Binding-site contacts:
Ligand atom C4 contacts residue TYR67 of chain 1.C at 3.8 Å (hydrophobic).
Ligand atom O6 contacts residue HIS75 of chain 1.D at 4.0 Å.
Ligand atom C1 contacts residue ASN63 of chain 1.C at 4.0 Å.
Ligand atom C3 contacts residue ASP61 of chain 1.C at 4.0 Å.
Ligand atom C1 contacts residue LYS79 of chain 1.D at 3.6 Å.
Ligand atom O2 contacts residue ASN63 of chain 1.C at 2.9 Å (h-bond).
Ligand atom C3 contacts residue GLN59 of chain 1.C at 3.7 Å.
Ligand atom C2 contacts residue LYS79 of chain 1.D at 3.7 Å.
Ligand atom O6 contacts residue PRO72 of chain 1.D at 4.2 Å.
Ligand atom O2 contacts residue GLN59 of chain 1.C at 3.3 Å (h-bond).
Ligand atom C2 contacts residue ASP61 of chain 1.C at 3.4 Å.
Ligand atom C4 contacts residue GLN59 of chain 1.C at 4.2 Å.
Ligand atom O2 contacts residue LYS79 of chain 1.D at 3.7 Å.
Ligand atom C2 contacts residue GLN59 of chain 1.C at 4.1 Å.
Ligand atom O5 contacts residue HIS75 of chain 1.D at 4.4 Å.
Ligand atom O1 contacts residue LYS79 of chain 1.D at 4.0 Å.
Ligand atom O4 contacts residue TYR67 of chain 1.C at 3.0 Å (h-bond).
Ligand atom C4 contacts residue VAL65 of chain 1.C at 4.4 Å (hydrophobic).
Ligand atom C2 contacts residue ASN63 of chain 1.C at 4.0 Å.
Ligand atom C6 contacts residue ASN63 of chain 1.C at 4.1 Å.
Ligand atom C6 contacts residue HIS75 of chain 1.D at 3.9 Å.
Ligand atom O3 contacts residue ASP61 of chain 1.C at 3.5 Å (salt-bridge).
Ligand atom C5 contacts residue ASN63 of chain 1.C at 4.0 Å.
Ligand atom C6 contacts residue VAL65 of chain 1.C at 4.5 Å (hydrophobic).
Ligand atom O3 contacts residue GLN59 of chain 1.C at 2.6 Å (h-bond).
Ligand atom C4 contacts residue ASN63 of chain 1.C at 4.0 Å.
Ligand atom C3 contacts residue TYR67 of chain 1.C at 4.1 Å (hydrophobic).
Ligand atom O3 contacts residue TYR67 of chain 1.C at 3.3 Å (h-bond).
Ligand atom O4 contacts residue PRO72 of chain 1.D at 3.8 Å.
Ligand atom O4 contacts residue VAL65 of chain 1.C at 4.4 Å.
Ligand atom O2 contacts residue ASP61 of chain 1.C at 2.7 Å (salt-bridge).
Ligand atom C3 contacts residue ASN63 of chain 1.C at 4.5 Å.
Ligand atom O5 contacts residue ASN63 of chain 1.C at 3.4 Å (h-bond).
Ligand atom C6 contacts residue PRO72 of chain 1.D at 3.9 Å (hydrophobic).

A small-molecule ligand and the protein it binds are described below.
Small molecule (SMILES): OC[C@H]1O[C@H](O)[C@@H](O)[C@@H](O)[C@@H]1O

Sequence of chain 1.C:
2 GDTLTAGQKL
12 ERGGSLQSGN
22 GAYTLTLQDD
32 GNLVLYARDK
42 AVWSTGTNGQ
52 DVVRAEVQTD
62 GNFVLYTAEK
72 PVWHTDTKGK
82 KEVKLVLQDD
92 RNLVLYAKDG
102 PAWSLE

Sequence of chain 1.D:
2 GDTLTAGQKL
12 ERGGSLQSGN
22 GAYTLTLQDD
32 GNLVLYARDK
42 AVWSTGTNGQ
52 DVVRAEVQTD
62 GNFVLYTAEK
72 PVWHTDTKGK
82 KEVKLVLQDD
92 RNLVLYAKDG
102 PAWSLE